Binding-site contacts:
Ligand atom N7 contacts residue GLN183 of chain 1.F at 3.7 Å.
Ligand atom N3 contacts residue LYS198 of chain 1.F at 3.1 Å (salt-bridge).
Ligand atom N7 contacts residue LYS150 of chain 1.F at 3.2 Å (salt-bridge).
Ligand atom C3B contacts residue MG1 of chain 1.V at 2.6 Å.
Ligand atom O3A contacts residue GLU331 of chain 1.F at 2.8 Å (salt-bridge).
Ligand atom PG contacts residue GLU331 of chain 1.F at 3.4 Å.
Ligand atom O1B contacts residue LYS74 of chain 1.F at 3.6 Å.
Ligand atom N1 contacts residue LEU186 of chain 1.F at 3.0 Å (h-bond).
Ligand atom O3G contacts residue ASN333 of chain 1.F at 2.5 Å (h-bond).
Ligand atom N6 contacts residue TYR185 of chain 1.F at 3.4 Å.
Ligand atom O2G contacts residue LYS74 of chain 1.F at 3.3 Å (salt-bridge).
Ligand atom C8 contacts residue LYS150 of chain 1.F at 3.4 Å.
Ligand atom O3' contacts residue THR241 of chain 1.F at 2.3 Å (h-bond).
Ligand atom N6 contacts residue LEU186 of chain 1.F at 3.6 Å (h-bond).
Ligand atom O3G contacts residue GLU331 of chain 1.F at 2.8 Å (salt-bridge).
Ligand atom O2' contacts residue LYS198 of chain 1.F at 3.4 Å.
Ligand atom PG contacts residue MG1 of chain 1.V at 3.6 Å.
Ligand atom C2 contacts residue TYR185 of chain 1.F at 3.5 Å (hydrophobic).
Ligand atom O3G contacts residue MG1 of chain 1.V at 3.4 Å.
Ligand atom PG contacts residue ASN333 of chain 1.F at 3.7 Å.
Ligand atom O2G contacts residue GLU331 of chain 1.F at 3.6 Å.
Ligand atom N1 contacts residue TYR185 of chain 1.F at 3.6 Å.
Ligand atom PB contacts residue GLU331 of chain 1.F at 3.5 Å.
Ligand atom O1A contacts residue LYS150 of chain 1.F at 3.4 Å.
Ligand atom O2A contacts residue ILE330 of chain 1.F at 3.1 Å.
Ligand atom N6 contacts residue GLN183 of chain 1.F at 3.7 Å.
Ligand atom C2 contacts residue LEU186 of chain 1.F at 3.7 Å (hydrophobic).
Ligand atom C3B contacts residue GLU331 of chain 1.F at 3.2 Å.
Ligand atom O2' contacts residue HIS239 of chain 1.F at 3.7 Å.
Ligand atom O2A contacts residue LYS150 of chain 1.F at 3.2 Å (salt-bridge).
Ligand atom O1A contacts residue LYS74 of chain 1.F at 3.3 Å.
Ligand atom O1G contacts residue ASN333 of chain 1.F at 3.8 Å.
Ligand atom N3 contacts residue TYR185 of chain 1.F at 3.6 Å.
Ligand atom N6 contacts residue LYS184 of chain 1.F at 2.6 Å (salt-bridge).
Ligand atom O2B contacts residue ASN242 of chain 1.F at 2.9 Å (h-bond).
Ligand atom C3' contacts residue THR241 of chain 1.F at 3.5 Å.
Ligand atom C2 contacts residue LYS198 of chain 1.F at 3.3 Å.
Ligand atom O3' contacts residue ASP200 of chain 1.F at 3.7 Å.
Ligand atom C4' contacts residue ASN242 of chain 1.F at 3.5 Å.
Ligand atom C5' contacts residue ASN242 of chain 1.F at 3.2 Å.

The protein below binds the small molecule below.
Small molecule (SMILES): Nc1ncnc2c1ncn2[C@@H]1O[C@H](CO[P](=O)(O)O[P](=O)(O)CP(=O)(O)O)[C@@H](O)[C@H]1O

Sequence of chain 1.F:
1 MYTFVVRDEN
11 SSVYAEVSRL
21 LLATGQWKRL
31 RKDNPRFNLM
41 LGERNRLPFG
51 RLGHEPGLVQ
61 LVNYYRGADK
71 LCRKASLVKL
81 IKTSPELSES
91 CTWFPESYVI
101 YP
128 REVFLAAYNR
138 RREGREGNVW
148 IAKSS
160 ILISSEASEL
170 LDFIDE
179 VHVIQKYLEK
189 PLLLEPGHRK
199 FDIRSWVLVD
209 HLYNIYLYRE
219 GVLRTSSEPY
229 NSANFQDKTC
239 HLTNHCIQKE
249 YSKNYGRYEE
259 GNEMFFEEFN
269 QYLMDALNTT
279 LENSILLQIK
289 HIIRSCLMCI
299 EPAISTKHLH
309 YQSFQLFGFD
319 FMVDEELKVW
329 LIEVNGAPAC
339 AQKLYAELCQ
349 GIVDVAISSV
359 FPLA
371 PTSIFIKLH